Sequence of chain 1.A:
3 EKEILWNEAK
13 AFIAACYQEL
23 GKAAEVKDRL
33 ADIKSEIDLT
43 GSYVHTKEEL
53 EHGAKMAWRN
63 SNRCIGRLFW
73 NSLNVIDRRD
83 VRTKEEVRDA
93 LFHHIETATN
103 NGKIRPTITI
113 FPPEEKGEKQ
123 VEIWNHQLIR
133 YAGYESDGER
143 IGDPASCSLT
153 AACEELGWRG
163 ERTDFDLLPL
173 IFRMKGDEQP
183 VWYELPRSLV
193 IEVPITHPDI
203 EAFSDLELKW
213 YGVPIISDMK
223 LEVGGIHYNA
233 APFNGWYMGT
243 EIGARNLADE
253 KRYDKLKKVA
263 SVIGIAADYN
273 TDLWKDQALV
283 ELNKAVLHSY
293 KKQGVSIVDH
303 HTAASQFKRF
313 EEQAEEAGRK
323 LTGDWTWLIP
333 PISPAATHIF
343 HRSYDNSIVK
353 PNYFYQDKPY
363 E

The protein below binds the small molecule below.
Small molecule (SMILES): CNCc1cccc(OCc2ccc3ccc(N)nc3c2)c1

Binding-site contacts:
Ligand atom C03 contacts residue HEM1 of chain 1.B at 3.0 Å.
Ligand atom C09 contacts residue GLU243 of chain 1.A at 3.6 Å.
Ligand atom C26 contacts residue HIS128 of chain 1.A at 3.7 Å.
Ligand atom N02 contacts residue GLU243 of chain 1.A at 2.6 Å (salt-bridge).
Ligand atom C22 contacts residue TYR357 of chain 1.A at 3.8 Å (hydrophobic).
Ligand atom N01 contacts residue HEM1 of chain 1.B at 3.8 Å.
Ligand atom C07 contacts residue HEM1 of chain 1.B at 3.6 Å.
Ligand atom N01 contacts residue GLU243 of chain 1.A at 2.7 Å (salt-bridge).
Ligand atom C24 contacts residue MET221 of chain 1.A at 3.7 Å (hydrophobic).
Ligand atom C02 contacts residue HEM1 of chain 1.B at 3.6 Å.
Ligand atom C22 contacts residue HIS128 of chain 1.A at 3.7 Å.
Ligand atom C23 contacts residue ASP220 of chain 1.A at 3.8 Å.
Ligand atom C21 contacts residue HIS128 of chain 1.A at 3.7 Å.
Ligand atom C29 contacts residue HIS128 of chain 1.A at 3.7 Å.
Ligand atom C23 contacts residue TYR357 of chain 1.A at 3.5 Å (hydrophobic).
Ligand atom N02 contacts residue TYR239 of chain 1.A at 3.5 Å.
Ligand atom C10 contacts residue GLU243 of chain 1.A at 3.6 Å.
Ligand atom C06 contacts residue PHE235 of chain 1.A at 3.7 Å (hydrophobic).
Ligand atom C07 contacts residue ILE218 of chain 1.A at 3.6 Å (hydrophobic).
Ligand atom C23 contacts residue HIS128 of chain 1.A at 3.7 Å.
Ligand atom C09 contacts residue HEM1 of chain 1.B at 3.5 Å.
Ligand atom C05 contacts residue HEM1 of chain 1.B at 3.6 Å.
Ligand atom C11 contacts residue HEM1 of chain 1.B at 3.7 Å.
Ligand atom C08 contacts residue ILE218 of chain 1.A at 3.8 Å (hydrophobic).
Ligand atom C25 contacts residue HIS128 of chain 1.A at 3.6 Å.
Ligand atom O12 contacts residue HEM1 of chain 1.B at 3.4 Å.
Ligand atom C21 contacts residue HEM1 of chain 1.B at 3.7 Å.
Ligand atom C24 contacts residue HIS128 of chain 1.A at 3.6 Å.
Ligand atom C06 contacts residue HEM1 of chain 1.B at 3.3 Å.
Ligand atom C25 contacts residue HEM1 of chain 1.B at 3.3 Å.
Ligand atom N02 contacts residue MET240 of chain 1.A at 3.8 Å.
Ligand atom C02 contacts residue GLU243 of chain 1.A at 3.5 Å.
Ligand atom C04 contacts residue HEM1 of chain 1.B at 3.3 Å.
Ligand atom C24 contacts residue HEM1 of chain 1.B at 3.7 Å.
Ligand atom O12 contacts residue ILE218 of chain 1.A at 3.6 Å.
Ligand atom C02 contacts residue TRP238 of chain 1.A at 3.7 Å (hydrophobic).
Ligand atom N02 contacts residue TRP238 of chain 1.A at 2.8 Å (h-bond).
Ligand atom N02 contacts residue HEM1 of chain 1.B at 3.7 Å.
Ligand atom C10 contacts residue HEM1 of chain 1.B at 3.9 Å.
Ligand atom C26 contacts residue HEM1 of chain 1.B at 3.3 Å.